Sequence of chain 3.A:
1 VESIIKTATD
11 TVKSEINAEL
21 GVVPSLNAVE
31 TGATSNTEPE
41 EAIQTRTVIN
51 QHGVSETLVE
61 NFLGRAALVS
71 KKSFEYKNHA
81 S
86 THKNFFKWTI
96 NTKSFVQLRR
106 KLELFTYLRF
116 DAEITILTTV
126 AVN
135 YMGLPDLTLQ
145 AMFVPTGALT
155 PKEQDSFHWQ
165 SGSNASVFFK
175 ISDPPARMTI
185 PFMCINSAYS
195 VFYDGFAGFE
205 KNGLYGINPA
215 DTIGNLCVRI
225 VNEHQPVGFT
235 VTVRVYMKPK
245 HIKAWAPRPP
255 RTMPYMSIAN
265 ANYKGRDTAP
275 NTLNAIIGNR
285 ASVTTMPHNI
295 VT

The protein below binds the small molecule below.
Small molecule (SMILES): CC(=O)N[C@@H]1[C@@H](O)[C@H](O[C@@H]2O[C@H](CO[C@]3(C(=O)O)C[C@H](O)[C@@H](NC(C)=O)[C@H]([C@H](O)[C@H](O)CO)O3)[C@H](O)[C@H](O)[C@H]2O)[C@@H](CO)O[C@H]1O

Binding-site contacts:
Ligand atom N5 contacts residue PRO231 of chain 3.C at 2.9 Å (h-bond).
Ligand atom O1B contacts residue ARG104 of chain 3.C at 2.8 Å (salt-bridge).
Ligand atom O7 contacts residue PRO274 of chain 3.A at 3.4 Å.
Ligand atom O3 contacts residue PRO274 of chain 3.A at 3.9 Å.
Ligand atom C4 contacts residue ASP232 of chain 3.C at 3.5 Å.
Ligand atom C4 contacts residue ASP91 of chain 3.C at 3.3 Å.
Ligand atom C4 contacts residue PRO231 of chain 3.C at 3.4 Å (hydrophobic).
Ligand atom C4 contacts residue ARG104 of chain 3.C at 4.0 Å.
Ligand atom O4 contacts residue ASP91 of chain 3.C at 2.8 Å (salt-bridge).
Ligand atom O10 contacts residue ASN275 of chain 3.A at 2.9 Å (h-bond).
Ligand atom O4 contacts residue ASP232 of chain 3.C at 2.8 Å (salt-bridge).
Ligand atom O6 contacts residue ASP91 of chain 3.C at 3.3 Å.
Ligand atom C10 contacts residue PRO231 of chain 3.C at 3.9 Å (hydrophobic).
Ligand atom C5 contacts residue ASN275 of chain 3.A at 3.5 Å.
Ligand atom C1 contacts residue ARG104 of chain 3.C at 3.7 Å.
Ligand atom O4 contacts residue ARG95 of chain 3.C at 3.6 Å.
Ligand atom C11 contacts residue PRO231 of chain 3.C at 4.0 Å (hydrophobic).
Ligand atom O3 contacts residue ASP91 of chain 3.C at 4.0 Å.
Ligand atom C3 contacts residue PRO274 of chain 3.A at 4.1 Å (hydrophobic).
Ligand atom C5 contacts residue PRO274 of chain 3.A at 3.9 Å (hydrophobic).
Ligand atom N5 contacts residue ASN275 of chain 3.A at 3.5 Å (h-bond).
Ligand atom O3 contacts residue GLY282 of chain 3.A at 3.4 Å.
Ligand atom C6 contacts residue PRO231 of chain 3.C at 4.0 Å (hydrophobic).
Ligand atom O6 contacts residue PRO274 of chain 3.A at 3.7 Å.
Ligand atom C3 contacts residue PRO274 of chain 3.A at 3.8 Å (hydrophobic).
Ligand atom O10 contacts residue ARG270 of chain 3.A at 4.0 Å.
Ligand atom C4 contacts residue PRO274 of chain 3.A at 4.0 Å (hydrophobic).
Ligand atom C11 contacts residue ASP232 of chain 3.C at 3.8 Å.
Ligand atom C6 contacts residue ASP91 of chain 3.C at 3.9 Å.
Ligand atom C5 contacts residue PRO231 of chain 3.C at 3.6 Å (hydrophobic).
Ligand atom O4 contacts residue ASN275 of chain 3.A at 3.0 Å (h-bond).
Ligand atom C10 contacts residue ASN275 of chain 3.A at 3.2 Å.
Ligand atom O4 contacts residue PRO231 of chain 3.C at 3.8 Å.
Ligand atom C11 contacts residue ILE233 of chain 3.C at 3.8 Å (hydrophobic).
Ligand atom C11 contacts residue GLY234 of chain 3.C at 3.9 Å.
Ligand atom C4 contacts residue ASN275 of chain 3.A at 3.8 Å.
Ligand atom C3 contacts residue ARG104 of chain 3.C at 3.9 Å.
Ligand atom C3 contacts residue ARG95 of chain 3.C at 3.9 Å.
Ligand atom O7 contacts residue SER180 of chain 3.C at 3.7 Å.
Ligand atom C3 contacts residue ASP232 of chain 3.C at 4.1 Å.

Sequence of chain 3.C:
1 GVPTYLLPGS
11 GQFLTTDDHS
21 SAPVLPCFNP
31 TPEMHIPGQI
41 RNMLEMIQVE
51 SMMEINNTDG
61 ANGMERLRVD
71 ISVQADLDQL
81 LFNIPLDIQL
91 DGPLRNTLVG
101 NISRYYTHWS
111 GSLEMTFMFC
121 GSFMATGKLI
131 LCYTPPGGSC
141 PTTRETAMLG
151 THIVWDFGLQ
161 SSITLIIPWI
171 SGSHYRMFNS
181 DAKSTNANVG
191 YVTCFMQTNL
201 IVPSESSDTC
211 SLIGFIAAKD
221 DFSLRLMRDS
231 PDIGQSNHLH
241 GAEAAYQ